The small molecule below binds the protein below.
Small molecule (SMILES): CC(=O)N[C@H]1[C@H](O[C@H]2[C@H](O)[C@@H](NC(C)=O)CO[C@@H]2CO)O[C@H](CO)[C@@H](O)[C@@H]1O

Sequence of chain 1.C:
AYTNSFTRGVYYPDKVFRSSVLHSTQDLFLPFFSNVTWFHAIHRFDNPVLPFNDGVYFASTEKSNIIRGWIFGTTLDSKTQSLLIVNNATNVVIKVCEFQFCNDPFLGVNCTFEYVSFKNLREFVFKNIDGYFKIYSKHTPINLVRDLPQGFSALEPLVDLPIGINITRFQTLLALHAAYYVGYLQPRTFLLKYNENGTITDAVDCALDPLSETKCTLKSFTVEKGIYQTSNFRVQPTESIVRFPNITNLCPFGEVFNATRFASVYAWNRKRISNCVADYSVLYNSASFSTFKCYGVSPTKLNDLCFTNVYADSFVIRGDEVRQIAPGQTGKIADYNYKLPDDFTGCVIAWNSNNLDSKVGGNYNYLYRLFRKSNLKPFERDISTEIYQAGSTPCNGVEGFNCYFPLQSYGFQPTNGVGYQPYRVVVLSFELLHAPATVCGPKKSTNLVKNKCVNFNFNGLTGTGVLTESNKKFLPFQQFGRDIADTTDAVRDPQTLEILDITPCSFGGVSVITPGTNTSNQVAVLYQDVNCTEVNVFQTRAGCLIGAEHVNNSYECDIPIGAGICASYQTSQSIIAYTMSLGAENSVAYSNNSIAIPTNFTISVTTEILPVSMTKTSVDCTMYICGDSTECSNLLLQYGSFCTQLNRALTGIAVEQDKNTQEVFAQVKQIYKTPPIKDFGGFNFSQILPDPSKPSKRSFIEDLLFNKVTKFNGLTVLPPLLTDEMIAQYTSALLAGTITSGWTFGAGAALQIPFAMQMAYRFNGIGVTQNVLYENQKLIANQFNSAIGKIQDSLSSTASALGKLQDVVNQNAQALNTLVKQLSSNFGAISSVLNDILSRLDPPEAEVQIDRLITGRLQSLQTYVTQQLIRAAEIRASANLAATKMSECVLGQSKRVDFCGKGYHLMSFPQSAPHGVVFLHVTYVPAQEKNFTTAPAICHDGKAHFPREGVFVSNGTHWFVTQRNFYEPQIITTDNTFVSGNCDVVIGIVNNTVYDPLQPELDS

Binding-site contacts:
Ligand atom C7 contacts residue LEU922 of chain 1.C at 4.3 Å (hydrophobic).
Ligand atom C4 contacts residue ASN717 of chain 1.C at 4.2 Å.
Ligand atom O6 contacts residue GLN926 of chain 1.C at 4.2 Å.
Ligand atom C1 contacts residue ASN717 of chain 1.C at 1.4 Å.
Ligand atom C5 contacts residue ASN717 of chain 1.C at 3.6 Å.
Ligand atom C7 contacts residue ASN717 of chain 1.C at 3.2 Å.
Ligand atom O5 contacts residue GLN1071 of chain 1.C at 3.8 Å.
Ligand atom O7 contacts residue LEU922 of chain 1.C at 4.4 Å.
Ligand atom N2 contacts residue ASN717 of chain 1.C at 2.9 Å (h-bond).
Ligand atom C5 contacts residue GLN926 of chain 1.C at 4.5 Å.
Ligand atom O7 contacts residue GLN1071 of chain 1.C at 3.8 Å.
Ligand atom O4 contacts residue LEU922 of chain 1.C at 4.0 Å.
Ligand atom C3 contacts residue ASN717 of chain 1.C at 3.8 Å.
Ligand atom C5 contacts residue LEU922 of chain 1.C at 4.4 Å (hydrophobic).
Ligand atom C6 contacts residue GLN926 of chain 1.C at 4.1 Å.
Ligand atom C8 contacts residue ASN717 of chain 1.C at 4.4 Å.
Ligand atom O7 contacts residue ASN717 of chain 1.C at 3.2 Å (h-bond).
Ligand atom C1 contacts residue GLN1071 of chain 1.C at 4.2 Å.
Ligand atom O5 contacts residue ASN717 of chain 1.C at 2.3 Å (h-bond).
Ligand atom C2 contacts residue ASN717 of chain 1.C at 2.4 Å.